Sequence of chain 1.D:
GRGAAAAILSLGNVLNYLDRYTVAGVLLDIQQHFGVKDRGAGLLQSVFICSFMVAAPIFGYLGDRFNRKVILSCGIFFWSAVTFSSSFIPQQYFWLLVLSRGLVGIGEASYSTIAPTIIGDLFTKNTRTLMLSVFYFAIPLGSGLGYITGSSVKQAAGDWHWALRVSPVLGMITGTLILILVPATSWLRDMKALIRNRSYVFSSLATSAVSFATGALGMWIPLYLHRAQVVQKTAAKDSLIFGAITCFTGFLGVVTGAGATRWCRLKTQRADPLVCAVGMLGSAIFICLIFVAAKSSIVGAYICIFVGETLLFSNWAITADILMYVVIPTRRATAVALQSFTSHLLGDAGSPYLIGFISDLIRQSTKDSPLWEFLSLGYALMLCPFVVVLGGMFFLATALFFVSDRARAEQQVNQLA

Binding-site contacts:
Ligand atom C03 contacts residue GLU433 of chain 1.D at 3.0 Å.
Ligand atom C03 contacts residue LEU436 of chain 1.D at 4.2 Å (hydrophobic).
Ligand atom C05 contacts residue LEU332 of chain 1.D at 4.2 Å (hydrophobic).
Ligand atom C01 contacts residue ILE336 of chain 1.D at 4.0 Å (hydrophobic).
Ligand atom C10 contacts residue SER242 of chain 1.D at 3.7 Å.
Ligand atom C14 contacts residue THR329 of chain 1.D at 3.5 Å.
Ligand atom C11 contacts residue SER242 of chain 1.D at 3.3 Å.
Ligand atom C03 contacts residue LEU332 of chain 1.D at 3.8 Å (hydrophobic).
Ligand atom C07 contacts residue GLU433 of chain 1.D at 3.4 Å.
Ligand atom O23 contacts residue HIS468 of chain 1.D at 4.1 Å.
Ligand atom C14 contacts residue TYR120 of chain 1.D at 3.6 Å (hydrophobic).
Ligand atom C15 contacts residue ILE238 of chain 1.D at 3.7 Å (hydrophobic).
Ligand atom C09 contacts residue TYR120 of chain 1.D at 4.1 Å (hydrophobic).
Ligand atom O23 contacts residue SER467 of chain 1.D at 3.8 Å.
Ligand atom C05 contacts residue GLY333 of chain 1.D at 4.1 Å.
Ligand atom C11 contacts residue TYR120 of chain 1.D at 4.2 Å (hydrophobic).
Ligand atom C02 contacts residue LEU332 of chain 1.D at 4.1 Å (hydrophobic).
Ligand atom C04 contacts residue PHE437 of chain 1.D at 4.0 Å (hydrophobic).
Ligand atom C13 contacts residue TYR120 of chain 1.D at 3.4 Å (hydrophobic).
Ligand atom P22 contacts residue SER326 of chain 1.D at 4.2 Å.
Ligand atom C06 contacts residue GLU433 of chain 1.D at 3.9 Å.
Ligand atom C10 contacts residue THR370 of chain 1.D at 4.2 Å.
Ligand atom C02 contacts residue ILE336 of chain 1.D at 3.8 Å (hydrophobic).
Ligand atom C13 contacts residue THR329 of chain 1.D at 3.6 Å.
Ligand atom C12 contacts residue TYR120 of chain 1.D at 3.8 Å (hydrophobic).
Ligand atom C04 contacts residue GLU433 of chain 1.D at 2.6 Å.
Ligand atom C01 contacts residue LEU332 of chain 1.D at 4.2 Å (hydrophobic).
Ligand atom C05 contacts residue GLU433 of chain 1.D at 3.8 Å.
Ligand atom O19 contacts residue TYR116 of chain 1.D at 3.5 Å (h-bond).
Ligand atom C06 contacts residue PHE366 of chain 1.D at 4.0 Å (hydrophobic).
Ligand atom C01 contacts residue GLU433 of chain 1.D at 3.8 Å.
Ligand atom C02 contacts residue GLU433 of chain 1.D at 2.9 Å.
Ligand atom C05 contacts residue THR329 of chain 1.D at 3.9 Å.
Ligand atom C16 contacts residue TYR120 of chain 1.D at 4.1 Å (hydrophobic).
Ligand atom O23 contacts residue SER326 of chain 1.D at 4.1 Å.
Ligand atom C16 contacts residue TYR116 of chain 1.D at 4.2 Å (hydrophobic).
Ligand atom O25 contacts residue SER326 of chain 1.D at 3.1 Å (h-bond).
Ligand atom C07 contacts residue THR370 of chain 1.D at 4.2 Å.
Ligand atom C18 contacts residue TYR116 of chain 1.D at 3.1 Å (hydrophobic).
Ligand atom C06 contacts residue GLY333 of chain 1.D at 3.5 Å.

A small-molecule ligand and the protein it binds are described below.
Small molecule (SMILES): CCCCCCCCc1ccc(CC[C@](N)(CO)COP(=O)(O)O)cc1